Binding-site contacts:
Ligand atom C1 contacts residue ARG184 of chain 1.A at 3.7 Å.
Ligand atom O1 contacts residue ARG184 of chain 1.A at 4.1 Å.
Ligand atom O3 contacts residue LYS363 of chain 1.B at 3.6 Å (salt-bridge).
Ligand atom O4 contacts residue GLU369 of chain 1.B at 4.2 Å.
Ligand atom C1 contacts residue GLU360 of chain 1.B at 3.2 Å.
Ligand atom O5 contacts residue GLU360 of chain 1.B at 3.9 Å.
Ligand atom C1 contacts residue ASP239 of chain 1.A at 4.3 Å.
Ligand atom P contacts residue ARG183 of chain 1.A at 3.7 Å.
Ligand atom C6 contacts residue PHE328 of chain 1.B at 4.3 Å (hydrophobic).
Ligand atom O2P contacts residue SER185 of chain 1.A at 4.3 Å.
Ligand atom O3P contacts residue ARG184 of chain 1.A at 3.4 Å (salt-bridge).
Ligand atom P contacts residue SER185 of chain 1.A at 3.7 Å.
Ligand atom O3P contacts residue ARG183 of chain 1.A at 2.9 Å (salt-bridge).
Ligand atom O2 contacts residue ASP239 of chain 1.A at 2.9 Å (salt-bridge).
Ligand atom O1 contacts residue PHE361 of chain 1.B at 3.0 Å (h-bond).
Ligand atom O2P contacts residue ARG183 of chain 1.A at 3.4 Å (salt-bridge).
Ligand atom P contacts residue ARG184 of chain 1.A at 3.8 Å.
Ligand atom O6 contacts residue SER185 of chain 1.A at 4.2 Å.
Ligand atom O3P contacts residue SER185 of chain 1.A at 2.3 Å (h-bond).
Ligand atom O5 contacts residue ARG184 of chain 1.A at 3.7 Å.
Ligand atom C3 contacts residue ASP239 of chain 1.A at 4.2 Å.
Ligand atom O1 contacts residue GLU360 of chain 1.B at 2.8 Å (salt-bridge).
Ligand atom O2 contacts residue TRP362 of chain 1.B at 3.3 Å.
Ligand atom C6 contacts residue SER185 of chain 1.A at 4.0 Å.
Ligand atom O4 contacts residue PHE361 of chain 1.B at 4.0 Å.
Ligand atom O2 contacts residue PHE361 of chain 1.B at 3.7 Å.
Ligand atom O6 contacts residue ARG184 of chain 1.A at 3.6 Å.
Ligand atom O1P contacts residue ARG184 of chain 1.A at 3.1 Å (salt-bridge).
Ligand atom O1P contacts residue ARG231 of chain 1.A at 2.9 Å (salt-bridge).
Ligand atom O1P contacts residue ARG183 of chain 1.A at 3.3 Å.
Ligand atom P contacts residue ARG231 of chain 1.A at 4.2 Å.
Ligand atom C5 contacts residue PHE361 of chain 1.B at 4.0 Å (hydrophobic).
Ligand atom C3 contacts residue PHE361 of chain 1.B at 4.3 Å (hydrophobic).
Ligand atom C1 contacts residue PHE361 of chain 1.B at 4.2 Å (hydrophobic).
Ligand atom C6 contacts residue ARG372 of chain 1.B at 4.2 Å.
Ligand atom O3 contacts residue ASP239 of chain 1.A at 4.0 Å.
Ligand atom C6 contacts residue ARG184 of chain 1.A at 4.3 Å.
Ligand atom O2 contacts residue LYS363 of chain 1.B at 4.3 Å.
Ligand atom C2 contacts residue ASP239 of chain 1.A at 3.2 Å.
Ligand atom O4 contacts residue ARG372 of chain 1.B at 4.0 Å.

Sequence of chain 1.A:
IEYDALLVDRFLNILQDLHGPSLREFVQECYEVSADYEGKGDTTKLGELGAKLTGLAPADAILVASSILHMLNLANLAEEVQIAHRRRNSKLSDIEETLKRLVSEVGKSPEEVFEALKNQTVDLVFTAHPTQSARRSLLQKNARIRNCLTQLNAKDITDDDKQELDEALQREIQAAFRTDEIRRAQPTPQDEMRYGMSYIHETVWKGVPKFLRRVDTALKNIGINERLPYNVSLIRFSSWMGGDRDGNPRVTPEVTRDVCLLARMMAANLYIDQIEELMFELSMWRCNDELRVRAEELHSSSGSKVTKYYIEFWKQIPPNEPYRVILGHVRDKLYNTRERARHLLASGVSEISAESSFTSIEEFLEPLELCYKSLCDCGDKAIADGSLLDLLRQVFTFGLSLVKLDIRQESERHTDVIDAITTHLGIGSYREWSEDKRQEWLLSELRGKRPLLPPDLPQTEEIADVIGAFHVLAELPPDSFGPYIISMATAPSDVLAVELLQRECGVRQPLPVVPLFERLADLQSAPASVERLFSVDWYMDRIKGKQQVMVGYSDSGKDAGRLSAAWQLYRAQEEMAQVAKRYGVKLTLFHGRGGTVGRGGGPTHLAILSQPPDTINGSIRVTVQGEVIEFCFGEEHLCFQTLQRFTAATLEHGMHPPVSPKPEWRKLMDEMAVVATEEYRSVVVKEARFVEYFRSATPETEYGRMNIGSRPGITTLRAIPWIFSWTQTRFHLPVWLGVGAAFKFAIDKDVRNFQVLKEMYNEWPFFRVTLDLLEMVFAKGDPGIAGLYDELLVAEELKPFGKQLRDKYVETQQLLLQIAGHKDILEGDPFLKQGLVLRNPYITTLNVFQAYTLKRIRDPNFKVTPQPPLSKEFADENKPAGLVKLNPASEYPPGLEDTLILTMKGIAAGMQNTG

Sequence of chain 1.B:
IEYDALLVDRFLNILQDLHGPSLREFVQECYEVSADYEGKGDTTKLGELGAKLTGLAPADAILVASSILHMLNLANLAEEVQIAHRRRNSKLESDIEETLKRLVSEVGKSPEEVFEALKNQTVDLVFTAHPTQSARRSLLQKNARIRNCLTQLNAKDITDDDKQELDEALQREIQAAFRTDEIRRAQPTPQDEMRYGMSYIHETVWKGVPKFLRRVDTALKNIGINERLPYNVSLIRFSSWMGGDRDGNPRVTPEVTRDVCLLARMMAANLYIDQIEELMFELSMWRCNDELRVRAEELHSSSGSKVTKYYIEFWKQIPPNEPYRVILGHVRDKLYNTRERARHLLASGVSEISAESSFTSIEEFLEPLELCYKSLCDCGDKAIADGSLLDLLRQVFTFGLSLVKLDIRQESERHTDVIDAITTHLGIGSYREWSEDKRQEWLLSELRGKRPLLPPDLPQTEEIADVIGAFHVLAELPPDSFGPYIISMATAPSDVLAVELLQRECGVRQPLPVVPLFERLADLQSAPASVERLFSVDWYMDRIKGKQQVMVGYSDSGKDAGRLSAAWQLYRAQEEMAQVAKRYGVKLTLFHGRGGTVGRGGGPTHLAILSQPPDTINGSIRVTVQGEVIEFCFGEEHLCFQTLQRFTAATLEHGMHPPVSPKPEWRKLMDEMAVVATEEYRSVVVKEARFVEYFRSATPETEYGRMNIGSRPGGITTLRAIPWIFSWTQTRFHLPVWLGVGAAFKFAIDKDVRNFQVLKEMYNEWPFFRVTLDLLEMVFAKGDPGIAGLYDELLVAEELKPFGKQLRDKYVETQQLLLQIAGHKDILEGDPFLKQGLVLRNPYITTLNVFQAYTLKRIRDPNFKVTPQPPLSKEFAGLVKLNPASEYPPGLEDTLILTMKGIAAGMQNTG

This small molecule binds to this protein.
Small molecule (SMILES): O=P(O)(O)OC[C@H]1O[C@H](O)[C@H](O)[C@@H](O)[C@@H]1O